Sequence of chain 1.V:
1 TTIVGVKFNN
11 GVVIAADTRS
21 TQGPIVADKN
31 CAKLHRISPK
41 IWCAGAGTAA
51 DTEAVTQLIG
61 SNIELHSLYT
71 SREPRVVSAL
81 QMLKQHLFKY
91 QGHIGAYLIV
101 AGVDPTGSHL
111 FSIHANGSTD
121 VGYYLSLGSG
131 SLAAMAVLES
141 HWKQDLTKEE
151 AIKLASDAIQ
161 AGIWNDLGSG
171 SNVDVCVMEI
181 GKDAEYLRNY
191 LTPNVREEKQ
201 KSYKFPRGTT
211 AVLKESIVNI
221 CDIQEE

This protein binds this small molecule.
Small molecule (SMILES): CC(=O)N1CCC[C@H]1C(=O)N[C@@H](C)C(=O)N[C@@H](CCC(=O)O)[C@@H](O)[C@H](C)CO

Binding-site contacts:
Ligand atom C contacts residue GLY47 of chain 1.BA at 3.8 Å.
Ligand atom CA contacts residue LYS33 of chain 1.BA at 4.0 Å.
Ligand atom CD contacts residue THR20 of chain 1.BA at 3.7 Å.
Ligand atom CA contacts residue THR1 of chain 1.BA at 2.4 Å.
Ligand atom CG contacts residue THR22 of chain 1.BA at 3.9 Å.
Ligand atom CA contacts residue GLY47 of chain 1.BA at 3.5 Å.
Ligand atom CA contacts residue THR22 of chain 1.BA at 4.0 Å.
Ligand atom C3 contacts residue ARG19 of chain 1.BA at 3.9 Å.
Ligand atom CB contacts residue LYS33 of chain 1.BA at 3.8 Å.
Ligand atom O contacts residue THR1 of chain 1.BA at 2.2 Å (h-bond).
Ligand atom CG contacts residue THR20 of chain 1.BA at 3.8 Å.
Ligand atom CG contacts residue HIS114 of chain 1.V at 4.0 Å.
Ligand atom OE2 contacts residue THR31 of chain 1.BA at 3.7 Å.
Ligand atom CB contacts residue ALA49 of chain 1.BA at 3.9 Å (hydrophobic).
Ligand atom C2 contacts residue THR1 of chain 1.BA at 1.5 Å.
Ligand atom C3 contacts residue SER168 of chain 1.BA at 3.2 Å.
Ligand atom CD contacts residue HIS114 of chain 1.V at 3.5 Å.
Ligand atom O contacts residue THR20 of chain 1.BA at 3.6 Å.
Ligand atom C contacts residue THR1 of chain 1.BA at 1.4 Å.
Ligand atom C3 contacts residue THR1 of chain 1.BA at 2.4 Å.
Ligand atom CB contacts residue THR1 of chain 1.BA at 2.7 Å.
Ligand atom O contacts residue SER46 of chain 1.BA at 3.9 Å.
Ligand atom C1 contacts residue THR1 of chain 1.BA at 2.4 Å.
Ligand atom CA contacts residue THR21 of chain 1.BA at 4.0 Å.
Ligand atom CG contacts residue SER118 of chain 1.V at 3.9 Å.
Ligand atom C contacts residue LYS33 of chain 1.BA at 4.0 Å.
Ligand atom O contacts residue THR21 of chain 1.BA at 3.1 Å (h-bond).
Ligand atom C1 contacts residue SER129 of chain 1.BA at 3.1 Å.
Ligand atom O contacts residue THR1 of chain 1.BA at 3.6 Å (h-bond).
Ligand atom CH3 contacts residue ASN116 of chain 1.V at 3.9 Å.
Ligand atom C contacts residue THR21 of chain 1.BA at 3.6 Å.
Ligand atom OE2 contacts residue THR20 of chain 1.BA at 2.8 Å (h-bond).
Ligand atom N contacts residue GLY47 of chain 1.BA at 3.4 Å (h-bond).
Ligand atom O contacts residue ALA49 of chain 1.BA at 3.1 Å (h-bond).
Ligand atom N contacts residue THR1 of chain 1.BA at 3.7 Å.
Ligand atom OE1 contacts residue ARG45 of chain 1.BA at 3.4 Å (salt-bridge).
Ligand atom CA contacts residue THR21 of chain 1.BA at 3.4 Å.
Ligand atom C2 contacts residue SER129 of chain 1.BA at 3.8 Å.
Ligand atom N contacts residue THR21 of chain 1.BA at 2.9 Å (h-bond).
Ligand atom O contacts residue GLY47 of chain 1.BA at 3.5 Å (h-bond).

Sequence of chain 1.BA:
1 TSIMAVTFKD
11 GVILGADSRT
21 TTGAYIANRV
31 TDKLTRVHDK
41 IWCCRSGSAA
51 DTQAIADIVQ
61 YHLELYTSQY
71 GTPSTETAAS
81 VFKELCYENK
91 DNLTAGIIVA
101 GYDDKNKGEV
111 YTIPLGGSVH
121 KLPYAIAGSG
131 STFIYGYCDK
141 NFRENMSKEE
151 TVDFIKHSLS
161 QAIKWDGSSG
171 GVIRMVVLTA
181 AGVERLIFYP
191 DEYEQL